The protein below binds the small molecule below.
Small molecule (SMILES): Nc1nc2c(ncn2[C@@H]2O[C@H](CO[P](=O)(O)O[P](=O)(O)NP(=O)(O)O)[C@@H](O)[C@H]2O)c(=O)[nH]1

Sequence of chain 1.A:
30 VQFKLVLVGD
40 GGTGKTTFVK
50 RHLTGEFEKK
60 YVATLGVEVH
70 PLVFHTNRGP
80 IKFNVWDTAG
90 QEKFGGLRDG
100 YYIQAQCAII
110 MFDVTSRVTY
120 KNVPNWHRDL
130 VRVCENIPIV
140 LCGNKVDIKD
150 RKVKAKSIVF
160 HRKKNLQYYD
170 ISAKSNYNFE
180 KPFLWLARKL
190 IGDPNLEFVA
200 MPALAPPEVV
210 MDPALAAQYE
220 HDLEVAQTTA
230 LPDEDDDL

Binding-site contacts:
Ligand atom N3B contacts residue TYR60 of chain 1.A at 3.3 Å.
Ligand atom O1B contacts residue MG1 of chain 1.F at 2.2 Å.
Ligand atom O6 contacts residue LYS173 of chain 1.A at 3.3 Å (salt-bridge).
Ligand atom O2G contacts residue MG1 of chain 1.F at 2.0 Å.
Ligand atom PB contacts residue MG1 of chain 1.F at 3.3 Å.
Ligand atom N3B contacts residue GLY41 of chain 1.A at 3.0 Å (h-bond).
Ligand atom N3B contacts residue MG1 of chain 1.F at 3.4 Å.
Ligand atom N2 contacts residue ASP146 of chain 1.A at 2.9 Å (salt-bridge).
Ligand atom N1 contacts residue LYS173 of chain 1.A at 3.6 Å.
Ligand atom O6 contacts residue ALA172 of chain 1.A at 3.0 Å (h-bond).
Ligand atom O4' contacts residue LYS144 of chain 1.A at 3.2 Å (salt-bridge).
Ligand atom O3A contacts residue GLY41 of chain 1.A at 3.6 Å.
Ligand atom O2G contacts residue THR63 of chain 1.A at 2.9 Å (h-bond).
Ligand atom O1B contacts residue THR45 of chain 1.A at 2.9 Å (h-bond).
Ligand atom N1 contacts residue ASP146 of chain 1.A at 2.8 Å (salt-bridge).
Ligand atom O2B contacts residue GLY43 of chain 1.A at 3.1 Å (h-bond).
Ligand atom O6 contacts residue ASP146 of chain 1.A at 3.5 Å (salt-bridge).
Ligand atom O1A contacts residue TYR60 of chain 1.A at 3.2 Å.
Ligand atom O3G contacts residue GLY40 of chain 1.A at 3.6 Å.
Ligand atom O2' contacts residue LYS58 of chain 1.A at 3.1 Å (salt-bridge).
Ligand atom PA contacts residue THR46 of chain 1.A at 3.5 Å.
Ligand atom O2A contacts residue THR46 of chain 1.A at 2.7 Å (h-bond).
Ligand atom O6 contacts residue ASN143 of chain 1.A at 3.1 Å (h-bond).
Ligand atom O3G contacts residue LYS44 of chain 1.A at 2.7 Å (salt-bridge).
Ligand atom O3' contacts residue LYS58 of chain 1.A at 2.7 Å (salt-bridge).
Ligand atom C8 contacts residue GLY43 of chain 1.A at 3.6 Å.
Ligand atom O2A contacts residue GLY43 of chain 1.A at 3.5 Å.
Ligand atom O2B contacts residue LYS44 of chain 1.A at 2.8 Å (salt-bridge).
Ligand atom O3G contacts residue GLY89 of chain 1.A at 2.7 Å (h-bond).
Ligand atom N7 contacts residue ASN143 of chain 1.A at 3.1 Å (h-bond).
Ligand atom N2 contacts residue ILE147 of chain 1.A at 3.5 Å.
Ligand atom O6 contacts residue SER171 of chain 1.A at 3.5 Å (h-bond).
Ligand atom O2A contacts residue THR45 of chain 1.A at 3.2 Å (h-bond).
Ligand atom PG contacts residue MG1 of chain 1.F at 3.2 Å.
Ligand atom O5' contacts residue THR46 of chain 1.A at 3.2 Å (h-bond).
Ligand atom O2B contacts residue THR42 of chain 1.A at 3.4 Å (h-bond).
Ligand atom O3A contacts residue GLY43 of chain 1.A at 3.1 Å (h-bond).
Ligand atom C2' contacts residue THR46 of chain 1.A at 3.5 Å.
Ligand atom O1G contacts residue TYR60 of chain 1.A at 2.6 Å (h-bond).
Ligand atom O2' contacts residue GLU57 of chain 1.A at 2.7 Å (salt-bridge).